Sequence of chain 1.D:
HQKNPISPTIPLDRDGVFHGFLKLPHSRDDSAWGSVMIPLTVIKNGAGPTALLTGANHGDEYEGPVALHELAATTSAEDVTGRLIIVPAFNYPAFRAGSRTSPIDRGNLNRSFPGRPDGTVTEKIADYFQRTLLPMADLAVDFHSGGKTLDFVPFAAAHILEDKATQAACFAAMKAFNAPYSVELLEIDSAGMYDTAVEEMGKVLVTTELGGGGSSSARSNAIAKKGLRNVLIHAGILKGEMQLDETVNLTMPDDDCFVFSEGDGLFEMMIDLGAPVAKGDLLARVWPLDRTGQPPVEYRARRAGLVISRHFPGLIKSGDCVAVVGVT

This small molecule binds to this protein.
Small molecule (SMILES): NCC[C@H](N)C(=O)O

Binding-site contacts:
Ligand atom CA contacts residue ZN1 of chain 1.S at 4.2 Å.
Ligand atom CG contacts residue MET200 of chain 1.D at 4.0 Å (hydrophobic).
Ligand atom CG contacts residue GLU216 of chain 1.D at 4.3 Å.
Ligand atom OXT contacts residue ARG107 of chain 1.D at 2.9 Å (salt-bridge).
Ligand atom N contacts residue MET200 of chain 1.D at 3.5 Å.
Ligand atom ND contacts residue GLU194 of chain 1.D at 2.5 Å (salt-bridge).
Ligand atom C contacts residue HIS65 of chain 1.D at 4.2 Å.
Ligand atom CG contacts residue GLU194 of chain 1.D at 3.3 Å.
Ligand atom N contacts residue ASN117 of chain 1.D at 3.4 Å (h-bond).
Ligand atom CB contacts residue GLU216 of chain 1.D at 3.3 Å.
Ligand atom O contacts residue ARG107 of chain 1.D at 4.4 Å.
Ligand atom C contacts residue ZN1 of chain 1.S at 2.8 Å.
Ligand atom N contacts residue ARG107 of chain 1.D at 4.4 Å.
Ligand atom C contacts residue HIS151 of chain 1.D at 4.4 Å.
Ligand atom C contacts residue GLU216 of chain 1.D at 3.8 Å.
Ligand atom C contacts residue ARG107 of chain 1.D at 3.8 Å.
Ligand atom OXT contacts residue ZN1 of chain 1.S at 2.6 Å.
Ligand atom OXT contacts residue HIS151 of chain 1.D at 4.2 Å.
Ligand atom OXT contacts residue HIS65 of chain 1.D at 3.0 Å.
Ligand atom CA contacts residue MET200 of chain 1.D at 4.5 Å (hydrophobic).
Ligand atom O contacts residue GLU216 of chain 1.D at 3.0 Å (salt-bridge).
Ligand atom N contacts residue HIS65 of chain 1.D at 4.5 Å.
Ligand atom CG contacts residue LEU192 of chain 1.D at 4.1 Å (hydrophobic).
Ligand atom O contacts residue ZN1 of chain 1.S at 2.6 Å.
Ligand atom ND contacts residue MET200 of chain 1.D at 4.2 Å.
Ligand atom CA contacts residue GLU216 of chain 1.D at 4.2 Å.
Ligand atom ND contacts residue LEU192 of chain 1.D at 4.3 Å.
Ligand atom CB contacts residue MET200 of chain 1.D at 4.4 Å (hydrophobic).
Ligand atom O contacts residue SER152 of chain 1.D at 4.3 Å.